Sequence of chain 1.A:
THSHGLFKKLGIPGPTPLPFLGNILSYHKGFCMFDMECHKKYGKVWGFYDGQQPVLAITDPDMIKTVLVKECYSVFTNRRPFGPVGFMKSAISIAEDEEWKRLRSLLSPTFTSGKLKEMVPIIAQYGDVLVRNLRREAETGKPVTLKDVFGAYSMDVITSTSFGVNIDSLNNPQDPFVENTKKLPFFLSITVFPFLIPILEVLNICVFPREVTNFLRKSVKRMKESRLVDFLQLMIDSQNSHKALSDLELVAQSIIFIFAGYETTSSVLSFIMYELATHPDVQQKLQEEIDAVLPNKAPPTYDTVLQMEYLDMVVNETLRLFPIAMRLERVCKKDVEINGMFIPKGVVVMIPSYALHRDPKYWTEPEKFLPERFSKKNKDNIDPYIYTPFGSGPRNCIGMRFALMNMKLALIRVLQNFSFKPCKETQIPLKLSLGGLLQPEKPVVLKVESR

This protein binds this small molecule.
Small molecule (SMILES): CC(C)(C)OC(=O)N[C@@H](CS[C@@H](Cc1ccccc1)C(=O)NCCc1cccnc1)Cc1ccccc1

Binding-site contacts:
Ligand atom C23 contacts residue SER99 of chain 1.A at 3.9 Å.
Ligand atom C15 contacts residue PHE284 of chain 1.A at 3.5 Å (hydrophobic).
Ligand atom N08 contacts residue SER99 of chain 1.A at 3.7 Å.
Ligand atom C03 contacts residue ARG85 of chain 1.A at 2.8 Å.
Ligand atom C01 contacts residue ARG86 of chain 1.A at 2.7 Å.
Ligand atom C28 contacts residue HEM1 of chain 1.B at 3.1 Å.
Ligand atom O21 contacts residue SER99 of chain 1.A at 2.9 Å (h-bond).
Ligand atom O21 contacts residue ILE281 of chain 1.A at 3.3 Å.
Ligand atom O05 contacts residue PHE88 of chain 1.A at 3.9 Å.
Ligand atom C01 contacts residue PHE88 of chain 1.A at 2.6 Å (hydrophobic).
Ligand atom C02 contacts residue PHE88 of chain 1.A at 3.6 Å (hydrophobic).
Ligand atom C03 contacts residue ARG86 of chain 1.A at 2.5 Å.
Ligand atom C17 contacts residue PHE221 of chain 1.A at 3.0 Å (hydrophobic).
Ligand atom C24 contacts residue ILE281 of chain 1.A at 3.6 Å (hydrophobic).
Ligand atom O07 contacts residue ARG85 of chain 1.A at 3.9 Å.
Ligand atom O05 contacts residue ILE100 of chain 1.A at 3.7 Å.
Ligand atom C36 contacts residue HEM1 of chain 1.B at 3.8 Å.
Ligand atom C34 contacts residue HEM1 of chain 1.B at 3.6 Å.
Ligand atom C24 contacts residue ALA285 of chain 1.A at 3.5 Å (hydrophobic).
Ligand atom C16 contacts residue PHE284 of chain 1.A at 3.2 Å (hydrophobic).
Ligand atom C27 contacts residue THR289 of chain 1.A at 3.7 Å.
Ligand atom C04 contacts residue PRO87 of chain 1.A at 3.9 Å (hydrophobic).
Ligand atom C17 contacts residue PHE284 of chain 1.A at 3.8 Å (hydrophobic).
Ligand atom C04 contacts residue ILE100 of chain 1.A at 3.7 Å (hydrophobic).
Ligand atom O05 contacts residue SER99 of chain 1.A at 3.4 Å (h-bond).
Ligand atom C18 contacts residue ILE281 of chain 1.A at 3.9 Å (hydrophobic).
Ligand atom C35 contacts residue HEM1 of chain 1.B at 3.2 Å.
Ligand atom C20 contacts residue ILE281 of chain 1.A at 4.0 Å (hydrophobic).
Ligand atom C25 contacts residue ALA285 of chain 1.A at 3.6 Å (hydrophobic).
Ligand atom C02 contacts residue ARG86 of chain 1.A at 3.0 Å.
Ligand atom C19 contacts residue ILE281 of chain 1.A at 3.9 Å (hydrophobic).
Ligand atom C16 contacts residue PHE221 of chain 1.A at 4.0 Å (hydrophobic).
Ligand atom C30 contacts residue HEM1 of chain 1.B at 2.8 Å.
Ligand atom C06 contacts residue SER99 of chain 1.A at 3.9 Å.
Ligand atom N29 contacts residue HEM1 of chain 1.B at 2.2 Å.
Ligand atom C04 contacts residue PHE88 of chain 1.A at 3.7 Å (hydrophobic).
Ligand atom C04 contacts residue ARG86 of chain 1.A at 3.5 Å.
Ligand atom C30 contacts residue ALA285 of chain 1.A at 3.9 Å (hydrophobic).
Ligand atom C18 contacts residue PHE221 of chain 1.A at 3.8 Å (hydrophobic).
Ligand atom C14 contacts residue PHE284 of chain 1.A at 4.0 Å (hydrophobic).